Binding-site contacts:
Ligand atom C4 contacts residue TYR371 of chain 1.D at 4.1 Å (hydrophobic).
Ligand atom C4 contacts residue TRP322 of chain 1.D at 3.9 Å (hydrophobic).
Ligand atom C2 contacts residue TYR371 of chain 1.D at 3.7 Å (hydrophobic).
Ligand atom C3 contacts residue GLY370 of chain 1.D at 4.2 Å.
Ligand atom O6 contacts residue TYR371 of chain 1.D at 4.3 Å.
Ligand atom O2 contacts residue LYS331 of chain 1.D at 2.9 Å (salt-bridge).
Ligand atom C3 contacts residue TRP372 of chain 1.D at 4.2 Å (hydrophobic).
Ligand atom O4 contacts residue TYR371 of chain 1.D at 3.9 Å.
Ligand atom O6 contacts residue ASP323 of chain 1.D at 4.2 Å.
Ligand atom O5 contacts residue TRP322 of chain 1.D at 3.9 Å.
Ligand atom O6 contacts residue TRP322 of chain 1.D at 3.8 Å.
Ligand atom C1 contacts residue TYR371 of chain 1.D at 3.9 Å (hydrophobic).
Ligand atom O5 contacts residue TYR371 of chain 1.D at 4.4 Å.
Ligand atom O5 contacts residue TRP372 of chain 1.D at 3.8 Å.
Ligand atom C6 contacts residue TRP372 of chain 1.D at 3.8 Å (hydrophobic).
Ligand atom O4 contacts residue TRP322 of chain 1.D at 4.0 Å.
Ligand atom C3 contacts residue TYR371 of chain 1.D at 4.5 Å (hydrophobic).
Ligand atom C2 contacts residue LYS331 of chain 1.D at 4.3 Å.
Ligand atom O3 contacts residue TYR362 of chain 1.D at 4.5 Å.
Ligand atom C5 contacts residue TRP372 of chain 1.D at 4.0 Å (hydrophobic).
Ligand atom O2 contacts residue TRP372 of chain 1.D at 4.3 Å.
Ligand atom C6 contacts residue LYS331 of chain 1.D at 3.8 Å.
Ligand atom C6 contacts residue TYR371 of chain 1.D at 4.2 Å (hydrophobic).
Ligand atom C1 contacts residue TRP372 of chain 1.D at 4.0 Å (hydrophobic).
Ligand atom C1 contacts residue TRP322 of chain 1.D at 4.4 Å (hydrophobic).
Ligand atom O6 contacts residue ASP326 of chain 1.D at 3.7 Å.
Ligand atom C2 contacts residue TRP322 of chain 1.D at 3.8 Å (hydrophobic).
Ligand atom O2 contacts residue TYR371 of chain 1.D at 3.4 Å (h-bond).
Ligand atom O4 contacts residue GLY370 of chain 1.D at 4.4 Å.
Ligand atom C4 contacts residue TRP372 of chain 1.D at 4.0 Å (hydrophobic).
Ligand atom C5 contacts residue TRP322 of chain 1.D at 4.4 Å (hydrophobic).
Ligand atom C2 contacts residue TRP372 of chain 1.D at 4.0 Å (hydrophobic).
Ligand atom O3 contacts residue GLY370 of chain 1.D at 4.5 Å.
Ligand atom C6 contacts residue ASP326 of chain 1.D at 4.2 Å.
Ligand atom C5 contacts residue TYR371 of chain 1.D at 4.0 Å (hydrophobic).
Ligand atom O6 contacts residue LYS331 of chain 1.D at 4.2 Å.
Ligand atom O3 contacts residue TRP372 of chain 1.D at 4.0 Å.
Ligand atom C3 contacts residue TRP322 of chain 1.D at 4.2 Å (hydrophobic).
Ligand atom O3 contacts residue TRP322 of chain 1.D at 3.5 Å (h-bond).
Ligand atom C6 contacts residue ASP323 of chain 1.D at 3.6 Å.

Sequence of chain 1.D:
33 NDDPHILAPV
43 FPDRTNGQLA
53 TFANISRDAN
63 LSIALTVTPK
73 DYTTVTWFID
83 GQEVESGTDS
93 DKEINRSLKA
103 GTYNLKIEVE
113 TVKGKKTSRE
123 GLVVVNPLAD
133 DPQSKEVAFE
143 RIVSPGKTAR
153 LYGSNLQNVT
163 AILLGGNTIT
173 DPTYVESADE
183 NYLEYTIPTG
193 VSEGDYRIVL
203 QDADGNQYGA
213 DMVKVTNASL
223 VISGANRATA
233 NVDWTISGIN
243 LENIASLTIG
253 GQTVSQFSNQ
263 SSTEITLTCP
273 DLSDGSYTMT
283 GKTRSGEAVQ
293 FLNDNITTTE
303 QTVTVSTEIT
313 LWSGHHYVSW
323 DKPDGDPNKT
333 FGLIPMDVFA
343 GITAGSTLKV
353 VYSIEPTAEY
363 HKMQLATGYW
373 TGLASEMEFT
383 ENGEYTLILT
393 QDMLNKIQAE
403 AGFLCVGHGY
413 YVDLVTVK

This small molecule binds to this protein.
Small molecule (SMILES): OC[C@H]1O[C@@H](O[C@H]2[C@H](O)[C@@H](O)[C@H](O[C@H]3[C@H](O)[C@@H](O)[C@H](O[C@H]4[C@H](O)[C@@H](O)[C@H](O[C@H]5[C@H](O)[C@@H](O)[C@H](O)O[C@@H]5CO)O[C@@H]4CO)O[C@@H]3CO)O[C@@H]2CO)[C@H](O)[C@@H](O)[C@@H]1O